This small molecule binds to this protein.
Small molecule (SMILES): CC(C)(C)c1ccc(CC=O)cc1

Sequence of chain 1.B:
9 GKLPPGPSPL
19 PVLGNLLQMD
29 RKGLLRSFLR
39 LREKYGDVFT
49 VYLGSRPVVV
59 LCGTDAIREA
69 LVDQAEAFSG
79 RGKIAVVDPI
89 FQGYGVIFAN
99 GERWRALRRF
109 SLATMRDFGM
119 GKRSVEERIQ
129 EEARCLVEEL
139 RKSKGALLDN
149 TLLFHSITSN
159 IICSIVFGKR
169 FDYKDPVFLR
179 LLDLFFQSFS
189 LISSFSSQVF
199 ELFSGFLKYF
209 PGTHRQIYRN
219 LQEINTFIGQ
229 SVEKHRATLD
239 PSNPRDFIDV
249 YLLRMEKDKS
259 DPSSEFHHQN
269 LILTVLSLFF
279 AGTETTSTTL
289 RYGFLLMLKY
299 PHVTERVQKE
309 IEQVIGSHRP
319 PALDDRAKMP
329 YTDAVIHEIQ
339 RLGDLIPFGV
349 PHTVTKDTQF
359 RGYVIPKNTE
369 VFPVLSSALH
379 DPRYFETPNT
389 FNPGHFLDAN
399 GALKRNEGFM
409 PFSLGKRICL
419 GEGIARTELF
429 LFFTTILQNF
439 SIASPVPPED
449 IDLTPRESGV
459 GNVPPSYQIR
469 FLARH

Binding-site contacts:
Ligand atom C4 contacts residue ALA279 of chain 1.B at 3.0 Å (hydrophobic).
Ligand atom C11 contacts residue SER275 of chain 1.B at 4.3 Å.
Ligand atom C11 contacts residue ALA279 of chain 1.B at 3.9 Å (hydrophobic).
Ligand atom C2 contacts residue THR283 of chain 1.B at 2.6 Å.
Ligand atom C6 contacts residue ALA279 of chain 1.B at 3.4 Å (hydrophobic).
Ligand atom C7 contacts residue ALA279 of chain 1.B at 3.6 Å (hydrophobic).
Ligand atom C2 contacts residue ILE344 of chain 1.B at 4.2 Å (hydrophobic).
Ligand atom C7 contacts residue HEM1 of chain 1.M at 3.9 Å.
Ligand atom C9 contacts residue ALA279 of chain 1.B at 4.3 Å (hydrophobic).
Ligand atom C1 contacts residue THR283 of chain 1.B at 1.5 Å.
Ligand atom C1 contacts residue ALA279 of chain 1.B at 2.5 Å (hydrophobic).
Ligand atom O1 contacts residue THR283 of chain 1.B at 2.4 Å (h-bond).
Ligand atom C11 contacts residue TRP102 of chain 1.B at 4.5 Å (hydrophobic).
Ligand atom C3 contacts residue THR283 of chain 1.B at 3.9 Å.
Ligand atom C5 contacts residue ALA279 of chain 1.B at 3.1 Å (hydrophobic).
Ligand atom O1 contacts residue ALA279 of chain 1.B at 2.5 Å (h-bond).
Ligand atom C8 contacts residue ILE344 of chain 1.B at 3.9 Å (hydrophobic).
Ligand atom C12 contacts residue HEM1 of chain 1.M at 3.8 Å.
Ligand atom O1 contacts residue GLY280 of chain 1.B at 4.2 Å.
Ligand atom C12 contacts residue VAL348 of chain 1.B at 4.2 Å (hydrophobic).
Ligand atom C12 contacts residue ARG79 of chain 1.B at 4.3 Å.
Ligand atom C8 contacts residue HEM1 of chain 1.M at 4.2 Å.
Ligand atom C8 contacts residue THR283 of chain 1.B at 4.4 Å.
Ligand atom O1 contacts residue HEM1 of chain 1.M at 3.4 Å (h-bond).
Ligand atom C1 contacts residue ILE344 of chain 1.B at 3.9 Å (hydrophobic).
Ligand atom C8 contacts residue ALA279 of chain 1.B at 3.5 Å (hydrophobic).
Ligand atom O1 contacts residue ILE344 of chain 1.B at 3.8 Å.
Ligand atom C2 contacts residue ALA279 of chain 1.B at 3.3 Å (hydrophobic).
Ligand atom C11 contacts residue HEM1 of chain 1.M at 3.8 Å.
Ligand atom C3 contacts residue ALA279 of chain 1.B at 3.2 Å (hydrophobic).